This protein binds this small molecule.
Small molecule (SMILES): Nc1ncnc2[nH]cnc12

Binding-site contacts:
Ligand atom C8 contacts residue GLY138 of chain 1.B at 4.0 Å.
Ligand atom C8 contacts residue ASN257 of chain 1.B at 3.5 Å.
Ligand atom C4 contacts residue TYR214 of chain 1.B at 4.1 Å (hydrophobic).
Ligand atom C5 contacts residue ALA137 of chain 1.B at 4.1 Å (hydrophobic).
Ligand atom N7 contacts residue GLY138 of chain 1.B at 3.3 Å (h-bond).
Ligand atom N6 contacts residue TYR220 of chain 1.B at 2.5 Å (h-bond).
Ligand atom N1 contacts residue ILE231 of chain 1.B at 3.7 Å.
Ligand atom N7 contacts residue ASN257 of chain 1.B at 2.7 Å (h-bond).
Ligand atom C2 contacts residue GLY232 of chain 1.B at 4.0 Å.
Ligand atom N3 contacts residue GLY232 of chain 1.B at 3.6 Å.
Ligand atom C2 contacts residue MSE233 of chain 1.B at 3.4 Å.
Ligand atom C2 contacts residue ILE231 of chain 1.B at 3.7 Å (hydrophobic).
Ligand atom C6 contacts residue GLU215 of chain 1.B at 3.3 Å.
Ligand atom N1 contacts residue TYR214 of chain 1.B at 4.0 Å.
Ligand atom N1 contacts residue TYR220 of chain 1.B at 4.0 Å.
Ligand atom C5 contacts residue ILE231 of chain 1.B at 3.7 Å (hydrophobic).
Ligand atom C6 contacts residue GLY138 of chain 1.B at 3.8 Å.
Ligand atom N6 contacts residue GLY138 of chain 1.B at 3.5 Å.
Ligand atom C5 contacts residue TYR214 of chain 1.B at 4.0 Å (hydrophobic).
Ligand atom N7 contacts residue THR256 of chain 1.B at 3.6 Å (h-bond).
Ligand atom C4 contacts residue ILE231 of chain 1.B at 3.7 Å (hydrophobic).
Ligand atom N6 contacts residue ASN257 of chain 1.B at 3.0 Å (h-bond).
Ligand atom C8 contacts residue THR256 of chain 1.B at 3.4 Å.
Ligand atom N3 contacts residue ILE231 of chain 1.B at 3.7 Å.
Ligand atom C8 contacts residue ALA137 of chain 1.B at 3.8 Å (hydrophobic).
Ligand atom N3 contacts residue MSE233 of chain 1.B at 3.4 Å.
Ligand atom C8 contacts residue VAL273 of chain 1.B at 3.9 Å (hydrophobic).
Ligand atom C5 contacts residue ASN257 of chain 1.B at 3.7 Å.
Ligand atom C6 contacts residue TYR220 of chain 1.B at 3.6 Å (hydrophobic).
Ligand atom N9 contacts residue ALA136 of chain 1.B at 3.5 Å (h-bond).
Ligand atom N7 contacts residue ALA137 of chain 1.B at 3.6 Å.
Ligand atom C6 contacts residue ILE231 of chain 1.B at 3.8 Å (hydrophobic).
Ligand atom N7 contacts residue VAL273 of chain 1.B at 4.0 Å.
Ligand atom C6 contacts residue ASN257 of chain 1.B at 4.0 Å.
Ligand atom N1 contacts residue GLU215 of chain 1.B at 2.4 Å (salt-bridge).
Ligand atom C2 contacts residue GLU215 of chain 1.B at 3.2 Å.
Ligand atom N6 contacts residue GLU215 of chain 1.B at 3.4 Å (salt-bridge).
Ligand atom C8 contacts residue ALA136 of chain 1.B at 3.8 Å (hydrophobic).
Ligand atom C5 contacts residue GLY138 of chain 1.B at 3.5 Å.
Ligand atom C6 contacts residue TYR214 of chain 1.B at 3.9 Å (hydrophobic).

Sequence of chain 1.B:
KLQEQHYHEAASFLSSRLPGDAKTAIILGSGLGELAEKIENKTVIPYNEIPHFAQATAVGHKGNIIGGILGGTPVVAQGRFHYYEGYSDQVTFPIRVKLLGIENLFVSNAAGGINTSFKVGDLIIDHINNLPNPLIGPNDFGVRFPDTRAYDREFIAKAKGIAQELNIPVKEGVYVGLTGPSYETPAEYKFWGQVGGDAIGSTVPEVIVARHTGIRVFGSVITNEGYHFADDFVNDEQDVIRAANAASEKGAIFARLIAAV